Binding-site contacts:
Ligand atom O6 contacts residue SER420 of chain 1.D at 3.9 Å.
Ligand atom C4 contacts residue ASN546 of chain 1.D at 4.2 Å.
Ligand atom C5 contacts residue ASN546 of chain 1.D at 3.6 Å.
Ligand atom C8 contacts residue ASP543 of chain 1.D at 3.7 Å.
Ligand atom C3 contacts residue ASN546 of chain 1.D at 3.8 Å.
Ligand atom C7 contacts residue LYS416 of chain 1.D at 4.1 Å.
Ligand atom N2 contacts residue SER420 of chain 1.D at 4.0 Å.
Ligand atom O5 contacts residue ASN546 of chain 1.D at 2.3 Å (h-bond).
Ligand atom O7 contacts residue LYS416 of chain 1.D at 3.9 Å.
Ligand atom C7 contacts residue SER420 of chain 1.D at 3.9 Å.
Ligand atom O3 contacts residue SER420 of chain 1.D at 3.8 Å.
Ligand atom C8 contacts residue SER420 of chain 1.D at 3.3 Å.
Ligand atom C8 contacts residue SER545 of chain 1.D at 3.7 Å.
Ligand atom C7 contacts residue SER545 of chain 1.D at 4.3 Å.
Ligand atom N2 contacts residue ASN546 of chain 1.D at 3.0 Å (h-bond).
Ligand atom C8 contacts residue LYS416 of chain 1.D at 3.4 Å.
Ligand atom O7 contacts residue ASN546 of chain 1.D at 3.3 Å (h-bond).
Ligand atom C1 contacts residue ASN546 of chain 1.D at 1.4 Å.
Ligand atom C7 contacts residue ASN546 of chain 1.D at 3.3 Å.
Ligand atom C2 contacts residue ASN546 of chain 1.D at 2.5 Å.

A small-molecule ligand and the protein it binds are described below.
Small molecule (SMILES): CC(=O)N[C@H]1[C@H](O[C@H]2[C@H](O)[C@@H](NC(C)=O)CO[C@@H]2CO)O[C@H](CO)[C@@H](O[C@@H]2O[C@H](CO)[C@@H](O)[C@H](O)[C@@H]2O)[C@@H]1O

Sequence of chain 1.D:
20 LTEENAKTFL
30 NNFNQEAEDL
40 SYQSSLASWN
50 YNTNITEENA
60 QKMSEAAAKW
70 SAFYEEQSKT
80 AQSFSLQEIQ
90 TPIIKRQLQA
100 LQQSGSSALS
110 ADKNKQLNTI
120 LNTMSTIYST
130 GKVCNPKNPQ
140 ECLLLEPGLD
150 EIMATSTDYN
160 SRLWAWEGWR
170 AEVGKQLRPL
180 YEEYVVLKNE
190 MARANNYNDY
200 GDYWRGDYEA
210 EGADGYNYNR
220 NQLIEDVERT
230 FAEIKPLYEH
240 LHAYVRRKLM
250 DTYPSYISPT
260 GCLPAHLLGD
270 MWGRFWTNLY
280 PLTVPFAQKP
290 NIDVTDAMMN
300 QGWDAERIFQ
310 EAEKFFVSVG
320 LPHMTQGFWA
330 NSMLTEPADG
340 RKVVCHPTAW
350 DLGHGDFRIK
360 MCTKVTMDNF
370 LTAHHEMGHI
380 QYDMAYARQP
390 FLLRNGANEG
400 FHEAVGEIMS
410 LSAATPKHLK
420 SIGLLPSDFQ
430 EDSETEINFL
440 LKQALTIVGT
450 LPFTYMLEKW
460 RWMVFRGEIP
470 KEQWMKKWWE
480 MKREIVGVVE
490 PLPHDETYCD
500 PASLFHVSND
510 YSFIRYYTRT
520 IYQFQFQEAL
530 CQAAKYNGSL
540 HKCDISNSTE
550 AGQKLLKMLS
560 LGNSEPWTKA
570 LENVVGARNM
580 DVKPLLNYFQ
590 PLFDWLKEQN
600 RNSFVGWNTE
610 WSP